Binding-site contacts:
Ligand atom N1A contacts residue PHE179 of chain 30.A at 3.3 Å.
Ligand atom C5B contacts residue LEU181 of chain 30.A at 3.6 Å (hydrophobic).
Ligand atom N5A contacts residue LEU217 of chain 30.A at 3.6 Å.
Ligand atom CM2 contacts residue ILE77 of chain 30.A at 3.8 Å (hydrophobic).
Ligand atom C6B contacts residue ILE98 of chain 30.A at 3.8 Å (hydrophobic).
Ligand atom CM3 contacts residue TYR190 of chain 30.A at 3.6 Å (hydrophobic).
Ligand atom N3A contacts residue TYR144 of chain 30.A at 3.2 Å.
Ligand atom C3 contacts residue LEU100 of chain 30.A at 3.8 Å (hydrophobic).
Ligand atom C1B contacts residue LEU181 of chain 30.A at 4.0 Å (hydrophobic).
Ligand atom C5B contacts residue TYR144 of chain 30.A at 3.8 Å (hydrophobic).
Ligand atom CM6 contacts residue TYR144 of chain 30.A at 3.7 Å (hydrophobic).
Ligand atom N2 contacts residue LEU100 of chain 30.A at 3.8 Å.
Ligand atom CM4 contacts residue TYR142 of chain 30.A at 3.7 Å (hydrophobic).
Ligand atom N4A contacts residue PHE179 of chain 30.A at 3.5 Å.
Ligand atom O1 contacts residue MET214 of chain 30.A at 3.2 Å.
Ligand atom C6B contacts residue LEU181 of chain 30.A at 3.5 Å (hydrophobic).
Ligand atom O1B contacts residue ILE98 of chain 30.A at 3.2 Å.
Ligand atom C1C contacts residue MET214 of chain 30.A at 3.2 Å (hydrophobic).
Ligand atom C4 contacts residue TYR190 of chain 30.A at 3.7 Å (hydrophobic).
Ligand atom N5A contacts residue MET124 of chain 30.A at 3.9 Å.
Ligand atom C2A contacts residue PHE179 of chain 30.A at 3.5 Å (hydrophobic).
Ligand atom N5A contacts residue PHE179 of chain 30.A at 3.3 Å.
Ligand atom C2B contacts residue ILE122 of chain 30.A at 4.0 Å (hydrophobic).
Ligand atom C4 contacts residue LEU100 of chain 30.A at 3.9 Å (hydrophobic).
Ligand atom C1B contacts residue ILE98 of chain 30.A at 3.7 Å (hydrophobic).
Ligand atom N2 contacts residue MET214 of chain 30.A at 3.8 Å.
Ligand atom CM4 contacts residue TYR144 of chain 30.A at 3.8 Å (hydrophobic).
Ligand atom CM4 contacts residue ALA166 of chain 30.A at 3.1 Å (hydrophobic).
Ligand atom C2A contacts residue LEU217 of chain 30.A at 4.0 Å (hydrophobic).
Ligand atom CM6 contacts residue LEU184 of chain 30.A at 3.7 Å (hydrophobic).
Ligand atom O1 contacts residue LEU100 of chain 30.A at 3.7 Å.
Ligand atom C4 contacts residue MET214 of chain 30.A at 3.7 Å (hydrophobic).
Ligand atom N4A contacts residue TYR144 of chain 30.A at 3.7 Å.
Ligand atom CM2 contacts residue ILE122 of chain 30.A at 3.8 Å (hydrophobic).
Ligand atom N1A contacts residue LEU217 of chain 30.A at 3.3 Å.
Ligand atom N1A contacts residue MET124 of chain 30.A at 3.6 Å.
Ligand atom N3A contacts residue PHE179 of chain 30.A at 3.7 Å.
Ligand atom CM4 contacts residue VAL168 of chain 30.A at 3.9 Å (hydrophobic).
Ligand atom CM6 contacts residue LEU181 of chain 30.A at 3.8 Å (hydrophobic).
Ligand atom C5 contacts residue MET214 of chain 30.A at 3.4 Å (hydrophobic).

A protein and the small-molecule ligand that binds it are described below.
Small molecule (SMILES): Cc1cc(CCCOc2c(C)cc(-c3nnn(C)n3)cc2C)on1

Sequence of chain 30.A:
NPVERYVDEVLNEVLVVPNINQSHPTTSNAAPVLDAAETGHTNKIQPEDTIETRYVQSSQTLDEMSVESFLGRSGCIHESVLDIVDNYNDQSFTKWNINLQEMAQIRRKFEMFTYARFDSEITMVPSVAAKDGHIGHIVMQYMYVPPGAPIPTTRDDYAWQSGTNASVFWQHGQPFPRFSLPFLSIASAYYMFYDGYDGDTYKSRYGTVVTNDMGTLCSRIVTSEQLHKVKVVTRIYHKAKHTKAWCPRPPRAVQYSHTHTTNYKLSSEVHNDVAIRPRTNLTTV